A small-molecule ligand and the protein it binds are described below.
Small molecule (SMILES): CC(=O)N[C@@H]1[C@@H](O)[C@H](O)[C@@H](CO)O[C@H]1O

Binding-site contacts:
Ligand atom C5 contacts residue SER74 of chain 1.E at 3.9 Å.
Ligand atom O6 contacts residue ARG75 of chain 1.E at 3.2 Å (salt-bridge).
Ligand atom O6 contacts residue ASN72 of chain 1.E at 4.5 Å.
Ligand atom O5 contacts residue ASN72 of chain 1.E at 2.4 Å (h-bond).
Ligand atom C3 contacts residue ASN72 of chain 1.E at 3.8 Å.
Ligand atom C1 contacts residue ASN72 of chain 1.E at 1.4 Å.
Ligand atom C7 contacts residue ASN72 of chain 1.E at 3.9 Å.
Ligand atom C1 contacts residue SER74 of chain 1.E at 3.5 Å.
Ligand atom C2 contacts residue ASN72 of chain 1.E at 2.5 Å.
Ligand atom O5 contacts residue ARG75 of chain 1.E at 4.0 Å.
Ligand atom C5 contacts residue ASN72 of chain 1.E at 3.7 Å.
Ligand atom N2 contacts residue ASN72 of chain 1.E at 3.0 Å (h-bond).
Ligand atom O5 contacts residue SER74 of chain 1.E at 3.7 Å.
Ligand atom C8 contacts residue ASN72 of chain 1.E at 4.2 Å.
Ligand atom O7 contacts residue ASN72 of chain 1.E at 4.4 Å.
Ligand atom C4 contacts residue ASN72 of chain 1.E at 4.2 Å.

Sequence of chain 1.E:
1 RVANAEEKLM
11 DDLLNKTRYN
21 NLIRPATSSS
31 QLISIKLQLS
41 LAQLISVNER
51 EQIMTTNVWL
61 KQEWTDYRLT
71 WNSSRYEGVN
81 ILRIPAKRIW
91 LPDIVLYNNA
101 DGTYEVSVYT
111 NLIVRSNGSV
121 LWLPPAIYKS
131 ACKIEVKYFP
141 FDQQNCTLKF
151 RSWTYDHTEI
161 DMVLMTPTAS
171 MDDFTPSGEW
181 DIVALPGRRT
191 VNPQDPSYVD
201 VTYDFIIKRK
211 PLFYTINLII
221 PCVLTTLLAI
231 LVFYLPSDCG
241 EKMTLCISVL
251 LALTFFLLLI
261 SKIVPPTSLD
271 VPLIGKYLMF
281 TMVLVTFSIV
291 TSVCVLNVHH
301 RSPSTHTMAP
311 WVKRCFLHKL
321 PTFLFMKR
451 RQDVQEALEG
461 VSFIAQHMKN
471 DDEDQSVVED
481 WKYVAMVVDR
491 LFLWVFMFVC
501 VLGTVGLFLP